The protein below binds the small molecule below.
Small molecule (SMILES): CC(=O)N[C@@H]1[C@@H](O)[C@H](O)[C@@H](CO)O[C@H]1O

Sequence of chain 1.A:
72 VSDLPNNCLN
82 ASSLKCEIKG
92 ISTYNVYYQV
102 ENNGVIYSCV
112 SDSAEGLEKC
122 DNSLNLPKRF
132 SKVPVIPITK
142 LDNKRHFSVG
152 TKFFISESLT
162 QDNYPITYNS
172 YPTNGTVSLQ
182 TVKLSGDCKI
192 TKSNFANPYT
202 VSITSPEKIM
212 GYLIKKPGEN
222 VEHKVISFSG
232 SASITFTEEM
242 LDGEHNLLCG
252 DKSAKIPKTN

Binding-site contacts:
Ligand atom N2 contacts residue ASN175 of chain 1.A at 3.1 Å (h-bond).
Ligand atom C3 contacts residue ASN175 of chain 1.A at 3.9 Å.
Ligand atom O6 contacts residue THR174 of chain 1.A at 4.5 Å.
Ligand atom C4 contacts residue ASN175 of chain 1.A at 4.3 Å.
Ligand atom O6 contacts residue ASN175 of chain 1.A at 3.2 Å (h-bond).
Ligand atom C1 contacts residue ASN175 of chain 1.A at 1.4 Å.
Ligand atom C6 contacts residue ASN175 of chain 1.A at 4.0 Å.
Ligand atom O6 contacts residue PRO166 of chain 1.A at 4.4 Å.
Ligand atom C7 contacts residue ASN175 of chain 1.A at 4.2 Å.
Ligand atom C2 contacts residue ASN175 of chain 1.A at 2.6 Å.
Ligand atom O5 contacts residue ASN175 of chain 1.A at 2.3 Å (h-bond).
Ligand atom C5 contacts residue ASN175 of chain 1.A at 3.6 Å.